Sequence of chain 3.A:
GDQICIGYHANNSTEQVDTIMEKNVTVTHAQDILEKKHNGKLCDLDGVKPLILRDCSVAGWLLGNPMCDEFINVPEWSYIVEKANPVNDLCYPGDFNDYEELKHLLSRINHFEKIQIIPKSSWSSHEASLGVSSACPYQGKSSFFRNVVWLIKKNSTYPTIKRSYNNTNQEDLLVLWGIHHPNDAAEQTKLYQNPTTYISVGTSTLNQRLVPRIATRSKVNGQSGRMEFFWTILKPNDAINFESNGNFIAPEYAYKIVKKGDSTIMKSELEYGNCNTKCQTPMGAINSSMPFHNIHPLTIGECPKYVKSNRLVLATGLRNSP

Sequence of chain 1.D:
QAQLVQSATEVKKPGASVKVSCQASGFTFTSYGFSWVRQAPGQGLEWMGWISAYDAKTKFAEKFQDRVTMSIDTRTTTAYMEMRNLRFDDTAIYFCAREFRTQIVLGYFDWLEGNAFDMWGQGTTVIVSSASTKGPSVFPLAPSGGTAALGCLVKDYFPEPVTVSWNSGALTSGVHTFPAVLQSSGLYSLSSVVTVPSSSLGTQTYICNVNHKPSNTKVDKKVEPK

This small molecule binds to this protein.
Small molecule (SMILES): CC(=O)N[C@@H]1[C@@H](O)[C@H](O)[C@@H](CO)O[C@H]1O

Binding-site contacts:
Ligand atom O7 contacts residue GLN16 of chain 3.A at 3.1 Å (h-bond).
Ligand atom C2 contacts residue GLN16 of chain 3.A at 3.6 Å.
Ligand atom C2 contacts residue ASN24 of chain 3.A at 2.5 Å.
Ligand atom N2 contacts residue GLN16 of chain 3.A at 4.0 Å.
Ligand atom C8 contacts residue ASN24 of chain 3.A at 4.4 Å.
Ligand atom C3 contacts residue ASN24 of chain 3.A at 3.8 Å.
Ligand atom C8 contacts residue THR74 of chain 1.D at 4.3 Å.
Ligand atom C1 contacts residue GLN16 of chain 3.A at 3.6 Å.
Ligand atom C4 contacts residue ASN24 of chain 3.A at 4.3 Å.
Ligand atom O7 contacts residue ASN24 of chain 3.A at 3.9 Å.
Ligand atom C1 contacts residue ASN24 of chain 3.A at 1.5 Å.
Ligand atom C5 contacts residue ASN24 of chain 3.A at 3.7 Å.
Ligand atom O6 contacts residue ASN24 of chain 3.A at 3.9 Å.
Ligand atom C7 contacts residue GLN16 of chain 3.A at 3.7 Å.
Ligand atom O5 contacts residue ASN24 of chain 3.A at 2.5 Å (h-bond).
Ligand atom N2 contacts residue ASN24 of chain 3.A at 2.8 Å (h-bond).
Ligand atom O5 contacts residue GLN16 of chain 3.A at 3.9 Å.
Ligand atom C7 contacts residue ASN24 of chain 3.A at 3.5 Å.
Ligand atom N2 contacts residue THR74 of chain 1.D at 4.0 Å.